Binding-site contacts:
Ligand atom C2 contacts residue THR51 of chain 1.A at 3.5 Å.
Ligand atom C3 contacts residue ASN43 of chain 1.A at 3.8 Å.
Ligand atom O4 contacts residue GLY49 of chain 1.A at 3.6 Å.
Ligand atom C6 contacts residue ARG90 of chain 1.A at 3.8 Å.
Ligand atom C3 contacts residue GLY49 of chain 1.A at 4.2 Å.
Ligand atom O3 contacts residue ASP50 of chain 1.A at 2.9 Å (salt-bridge).
Ligand atom O4 contacts residue TYR46 of chain 1.A at 4.3 Å.
Ligand atom C3 contacts residue ASP50 of chain 1.A at 3.4 Å.
Ligand atom C4 contacts residue GLY49 of chain 1.A at 3.9 Å.
Ligand atom C8 contacts residue TYR46 of chain 1.A at 3.5 Å (hydrophobic).
Ligand atom O6 contacts residue ARG55 of chain 1.A at 3.5 Å (salt-bridge).
Ligand atom O5 contacts residue ASN43 of chain 1.A at 2.4 Å (h-bond).
Ligand atom O3 contacts residue GLY49 of chain 1.A at 3.4 Å.
Ligand atom C5 contacts residue TYR46 of chain 1.A at 3.6 Å (hydrophobic).
Ligand atom C3 contacts residue SER48 of chain 1.A at 3.9 Å.
Ligand atom C3 contacts residue THR51 of chain 1.A at 3.5 Å.
Ligand atom C4 contacts residue ASP50 of chain 1.A at 4.2 Å.
Ligand atom C1 contacts residue TYR46 of chain 1.A at 3.9 Å (hydrophobic).
Ligand atom C4 contacts residue ASN43 of chain 1.A at 4.2 Å.
Ligand atom C1 contacts residue ASN43 of chain 1.A at 1.4 Å.
Ligand atom O4 contacts residue ASP50 of chain 1.A at 3.7 Å.
Ligand atom O6 contacts residue ILE53 of chain 1.A at 4.2 Å.
Ligand atom O7 contacts residue THR51 of chain 1.A at 3.9 Å.
Ligand atom C2 contacts residue ASN43 of chain 1.A at 2.4 Å.
Ligand atom O3 contacts residue SER48 of chain 1.A at 2.7 Å (h-bond).
Ligand atom C6 contacts residue ILE53 of chain 1.A at 3.9 Å (hydrophobic).
Ligand atom O6 contacts residue ARG90 of chain 1.A at 3.5 Å.
Ligand atom O7 contacts residue TYR46 of chain 1.A at 4.2 Å.
Ligand atom N2 contacts residue ASN43 of chain 1.A at 2.9 Å (h-bond).
Ligand atom C7 contacts residue TYR46 of chain 1.A at 4.1 Å (hydrophobic).
Ligand atom O2 contacts residue TYR46 of chain 1.A at 3.9 Å.
Ligand atom O5 contacts residue TYR46 of chain 1.A at 4.0 Å.
Ligand atom O4 contacts residue ARG90 of chain 1.A at 3.9 Å.
Ligand atom C7 contacts residue ASN43 of chain 1.A at 3.5 Å.
Ligand atom C6 contacts residue TYR46 of chain 1.A at 3.6 Å (hydrophobic).
Ligand atom O3 contacts residue THR51 of chain 1.A at 2.9 Å (h-bond).
Ligand atom C8 contacts residue ASN43 of chain 1.A at 3.7 Å.
Ligand atom C5 contacts residue ASN43 of chain 1.A at 3.6 Å.
Ligand atom O2 contacts residue SER48 of chain 1.A at 3.7 Å.
Ligand atom O2 contacts residue THR51 of chain 1.A at 4.2 Å.

Sequence of chain 1.A:
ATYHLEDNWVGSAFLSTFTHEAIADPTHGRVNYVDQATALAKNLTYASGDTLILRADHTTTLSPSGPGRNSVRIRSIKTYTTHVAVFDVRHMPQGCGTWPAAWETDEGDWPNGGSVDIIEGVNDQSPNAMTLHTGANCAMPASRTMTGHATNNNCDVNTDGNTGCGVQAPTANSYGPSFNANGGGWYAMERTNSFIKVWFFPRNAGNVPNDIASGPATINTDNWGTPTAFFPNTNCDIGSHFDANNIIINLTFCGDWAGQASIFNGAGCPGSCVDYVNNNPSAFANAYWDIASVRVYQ

The protein below binds the small molecule below.
Small molecule (SMILES): CC(=O)N[C@H]1[C@H](O[C@H]2[C@H](O)[C@@H](NC(C)=O)CO[C@@H]2CO)O[C@H](CO)[C@@H](O[C@@H]2O[C@H](CO[C@H]3O[C@H](CO[C@H]4O[C@H](CO)[C@@H](O)[C@H](O)[C@@H]4O[C@H]4O[C@H](CO)[C@@H](O)[C@H](O)[C@@H]4O)[C@@H](O)[C@H](O[C@H]4O[C@H](CO)[C@@H](O)[C@H](O)[C@@H]4O)[C@@H]3O)[C@@H](O)[C@H](O)[C@@H]2O)[C@@H]1O